Binding-site contacts:
Ligand atom O2 contacts residue ARG95 of chain 2.B at 2.6 Å (salt-bridge).
Ligand atom C7 contacts residue PRO88 of chain 2.B at 3.7 Å (hydrophobic).
Ligand atom O2 contacts residue TYR61 of chain 2.B at 3.4 Å.
Ligand atom C9 contacts residue TYR216 of chain 2.B at 4.0 Å (hydrophobic).
Ligand atom N1 contacts residue PRO88 of chain 2.B at 2.9 Å (h-bond).
Ligand atom C3 contacts residue TYR216 of chain 2.B at 3.5 Å (hydrophobic).
Ligand atom C6 contacts residue TYR61 of chain 2.B at 3.6 Å (hydrophobic).
Ligand atom C7 contacts residue ARG95 of chain 2.B at 3.7 Å.
Ligand atom O3 contacts residue TYR216 of chain 2.B at 2.5 Å (h-bond).
Ligand atom N1 contacts residue TYR61 of chain 2.B at 3.4 Å.
Ligand atom C12 contacts residue THR192 of chain 2.B at 3.2 Å.
Ligand atom C8 contacts residue TYR61 of chain 2.B at 3.5 Å (hydrophobic).
Ligand atom C12 contacts residue SER193 of chain 2.B at 3.7 Å.
Ligand atom C3 contacts residue PRO88 of chain 2.B at 3.8 Å (hydrophobic).
Ligand atom O1 contacts residue TYR61 of chain 2.B at 3.5 Å.
Ligand atom O4 contacts residue SER193 of chain 2.B at 3.8 Å.
Ligand atom O1 contacts residue THR90 of chain 2.B at 2.9 Å (h-bond).
Ligand atom C11 contacts residue SER193 of chain 2.B at 3.1 Å.
Ligand atom C12 contacts residue TYR216 of chain 2.B at 3.6 Å (hydrophobic).
Ligand atom O4 contacts residue TYR16 of chain 2.B at 2.8 Å (h-bond).
Ligand atom O1 contacts residue PRO88 of chain 2.B at 3.7 Å.
Ligand atom C5 contacts residue TYR61 of chain 2.B at 3.8 Å (hydrophobic).
Ligand atom C2 contacts residue TYR61 of chain 2.B at 4.0 Å (hydrophobic).
Ligand atom N1 contacts residue THR90 of chain 2.B at 3.5 Å (h-bond).
Ligand atom C3 contacts residue TYR61 of chain 2.B at 3.7 Å (hydrophobic).
Ligand atom O4 contacts residue THR192 of chain 2.B at 3.4 Å (h-bond).
Ligand atom O3 contacts residue TYR16 of chain 2.B at 3.1 Å (h-bond).
Ligand atom C7 contacts residue TYR61 of chain 2.B at 3.3 Å (hydrophobic).
Ligand atom C9 contacts residue GLU13 of chain 2.B at 3.7 Å.
Ligand atom C10 contacts residue TYR216 of chain 2.B at 3.3 Å (hydrophobic).
Ligand atom C12 contacts residue TYR16 of chain 2.B at 3.3 Å (hydrophobic).
Ligand atom N3 contacts residue GLU13 of chain 2.B at 3.9 Å.
Ligand atom N3 contacts residue SER193 of chain 2.B at 3.4 Å (h-bond).
Ligand atom O1 contacts residue LEU89 of chain 2.B at 3.7 Å.
Ligand atom C8 contacts residue ARG95 of chain 2.B at 3.6 Å.
Ligand atom O1 contacts residue ARG95 of chain 2.B at 2.7 Å (salt-bridge).
Ligand atom N2 contacts residue TYR61 of chain 2.B at 3.7 Å.
Ligand atom C6 contacts residue PRO88 of chain 2.B at 3.7 Å (hydrophobic).
Ligand atom O3 contacts residue THR192 of chain 2.B at 2.7 Å (h-bond).
Ligand atom C7 contacts residue THR90 of chain 2.B at 3.5 Å.

Sequence of chain 2.B:
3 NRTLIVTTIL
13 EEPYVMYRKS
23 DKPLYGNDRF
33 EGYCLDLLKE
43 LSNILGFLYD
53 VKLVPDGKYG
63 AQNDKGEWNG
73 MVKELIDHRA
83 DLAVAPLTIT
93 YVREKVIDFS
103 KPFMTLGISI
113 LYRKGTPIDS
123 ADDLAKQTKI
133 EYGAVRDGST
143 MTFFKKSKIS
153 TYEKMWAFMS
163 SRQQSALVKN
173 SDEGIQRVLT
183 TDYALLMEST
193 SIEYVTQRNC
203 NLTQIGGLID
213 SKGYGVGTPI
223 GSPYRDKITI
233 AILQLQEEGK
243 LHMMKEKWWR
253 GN

A protein and the small-molecule ligand that binds it are described below.
Small molecule (SMILES): N[C@@H](CCc1ccc2[nH]c(=O)c(=O)[nH]c2c1)C(=O)O